The small molecule below binds the protein below.
Small molecule (SMILES): CC(C)C[C@H](N)C(=O)O

Binding-site contacts:
Ligand atom CD2 contacts residue LYS287 of chain 3.A at 3.3 Å.
Ligand atom OXT contacts residue NA1 of chain 1.K at 4.1 Å.
Ligand atom O contacts residue NA1 of chain 1.K at 2.5 Å (h-bond).
Ligand atom O contacts residue ASP282 of chain 1.A at 3.7 Å.
Ligand atom OXT contacts residue GLY286 of chain 3.A at 3.4 Å (h-bond).
Ligand atom OXT contacts residue PRO285 of chain 3.A at 3.8 Å.
Ligand atom O contacts residue GLY286 of chain 3.A at 3.8 Å.
Ligand atom CB contacts residue LYS287 of chain 3.A at 4.5 Å.
Ligand atom O contacts residue LYS287 of chain 3.A at 3.5 Å (salt-bridge).
Ligand atom CD1 contacts residue LYS287 of chain 3.A at 3.5 Å.
Ligand atom C contacts residue GLY286 of chain 3.A at 3.8 Å.
Ligand atom CA contacts residue NA1 of chain 1.K at 3.4 Å.
Ligand atom C contacts residue NA1 of chain 1.K at 3.1 Å.
Ligand atom CG contacts residue LYS287 of chain 3.A at 4.0 Å.
Ligand atom N contacts residue NA1 of chain 1.K at 3.6 Å.
Ligand atom C contacts residue LYS287 of chain 3.A at 3.7 Å.
Ligand atom OXT contacts residue LYS287 of chain 3.A at 2.9 Å (salt-bridge).

Sequence of chain 1.A:
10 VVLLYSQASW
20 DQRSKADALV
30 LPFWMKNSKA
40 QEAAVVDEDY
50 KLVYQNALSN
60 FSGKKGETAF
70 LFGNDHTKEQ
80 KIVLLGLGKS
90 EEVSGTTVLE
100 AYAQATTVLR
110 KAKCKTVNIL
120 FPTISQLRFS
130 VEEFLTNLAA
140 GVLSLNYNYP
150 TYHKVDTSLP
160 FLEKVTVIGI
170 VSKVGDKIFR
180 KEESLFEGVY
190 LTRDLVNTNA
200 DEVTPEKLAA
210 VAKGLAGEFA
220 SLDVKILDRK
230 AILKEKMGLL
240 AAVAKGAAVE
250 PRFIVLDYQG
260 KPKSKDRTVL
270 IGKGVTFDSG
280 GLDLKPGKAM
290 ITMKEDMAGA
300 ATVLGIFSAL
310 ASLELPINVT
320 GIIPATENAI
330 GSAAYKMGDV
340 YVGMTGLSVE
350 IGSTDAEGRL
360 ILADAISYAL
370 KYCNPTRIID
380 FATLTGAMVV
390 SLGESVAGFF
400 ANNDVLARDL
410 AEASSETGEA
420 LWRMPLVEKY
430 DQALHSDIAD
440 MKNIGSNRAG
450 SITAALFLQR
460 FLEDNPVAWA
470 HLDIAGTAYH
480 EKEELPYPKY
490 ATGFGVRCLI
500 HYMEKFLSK

Sequence of chain 3.A:
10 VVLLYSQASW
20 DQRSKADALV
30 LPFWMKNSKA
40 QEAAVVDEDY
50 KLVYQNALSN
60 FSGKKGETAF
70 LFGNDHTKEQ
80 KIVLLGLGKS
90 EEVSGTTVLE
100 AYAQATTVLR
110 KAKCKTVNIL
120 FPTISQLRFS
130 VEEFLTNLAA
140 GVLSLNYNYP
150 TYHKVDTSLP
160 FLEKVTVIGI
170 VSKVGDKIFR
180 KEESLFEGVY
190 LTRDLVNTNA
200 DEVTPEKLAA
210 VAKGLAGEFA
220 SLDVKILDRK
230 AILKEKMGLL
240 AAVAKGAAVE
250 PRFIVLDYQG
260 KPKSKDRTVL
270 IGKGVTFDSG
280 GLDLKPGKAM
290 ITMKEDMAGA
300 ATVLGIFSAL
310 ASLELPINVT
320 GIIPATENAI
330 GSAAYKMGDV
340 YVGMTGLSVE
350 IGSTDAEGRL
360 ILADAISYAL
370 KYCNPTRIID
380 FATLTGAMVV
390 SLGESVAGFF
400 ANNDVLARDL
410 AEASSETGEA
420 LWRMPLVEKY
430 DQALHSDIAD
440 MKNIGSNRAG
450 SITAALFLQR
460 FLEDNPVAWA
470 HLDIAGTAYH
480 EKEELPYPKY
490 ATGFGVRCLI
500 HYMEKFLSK